This small molecule binds to this protein.
Small molecule (SMILES): O=C(O)CC(CC(=O)O)C(=O)O

Sequence of chain 1.B:
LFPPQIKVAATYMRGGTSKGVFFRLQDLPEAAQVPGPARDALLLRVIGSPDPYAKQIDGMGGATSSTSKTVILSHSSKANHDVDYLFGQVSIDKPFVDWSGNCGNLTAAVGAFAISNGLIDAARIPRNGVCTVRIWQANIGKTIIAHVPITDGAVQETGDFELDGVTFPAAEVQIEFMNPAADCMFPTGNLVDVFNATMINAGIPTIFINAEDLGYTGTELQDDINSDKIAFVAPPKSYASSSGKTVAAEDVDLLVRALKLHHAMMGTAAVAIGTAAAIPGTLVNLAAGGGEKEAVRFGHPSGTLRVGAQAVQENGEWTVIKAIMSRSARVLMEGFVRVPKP

Binding-site contacts:
Ligand atom C3 contacts residue LYS73 of chain 1.B at 3.9 Å.
Ligand atom C5 contacts residue SER22 of chain 1.B at 4.1 Å.
Ligand atom C4 contacts residue CYS107 of chain 1.B at 4.1 Å (hydrophobic).
Ligand atom O2 contacts residue SER22 of chain 1.B at 3.0 Å (h-bond).
Ligand atom C6 contacts residue LYS281 of chain 1.B at 3.1 Å.
Ligand atom O4 contacts residue HIS317 of chain 1.B at 3.0 Å (h-bond).
Ligand atom O6 contacts residue LYS281 of chain 1.B at 2.7 Å (salt-bridge).
Ligand atom C1 contacts residue SER22 of chain 1.B at 3.9 Å.
Ligand atom C4 contacts residue LYS73 of chain 1.B at 3.6 Å.
Ligand atom O5 contacts residue MET321 of chain 1.B at 3.9 Å.
Ligand atom O4 contacts residue SER22 of chain 1.B at 3.6 Å.
Ligand atom C3 contacts residue MET321 of chain 1.B at 3.4 Å (hydrophobic).
Ligand atom O5 contacts residue LYS281 of chain 1.B at 2.8 Å (salt-bridge).
Ligand atom O2 contacts residue SER69 of chain 1.B at 3.5 Å (h-bond).
Ligand atom C5 contacts residue MET321 of chain 1.B at 3.3 Å (hydrophobic).
Ligand atom C2 contacts residue SER69 of chain 1.B at 3.5 Å.
Ligand atom C2 contacts residue HIS317 of chain 1.B at 3.6 Å.
Ligand atom O1 contacts residue HIS317 of chain 1.B at 2.6 Å (h-bond).
Ligand atom C1 contacts residue SER69 of chain 1.B at 3.5 Å.
Ligand atom C1 contacts residue SER70 of chain 1.B at 3.3 Å.
Ligand atom O6 contacts residue MET321 of chain 1.B at 3.6 Å.
Ligand atom O3 contacts residue ASN109 of chain 1.B at 3.0 Å (h-bond).
Ligand atom C5 contacts residue GLY322 of chain 1.B at 3.8 Å.
Ligand atom C1 contacts residue LYS73 of chain 1.B at 3.6 Å.
Ligand atom O2 contacts residue SER70 of chain 1.B at 3.2 Å.
Ligand atom O3 contacts residue GLY322 of chain 1.B at 2.9 Å (h-bond).
Ligand atom C4 contacts residue MET321 of chain 1.B at 3.6 Å (hydrophobic).
Ligand atom O3 contacts residue CYS107 of chain 1.B at 3.7 Å.
Ligand atom C2 contacts residue LYS73 of chain 1.B at 3.9 Å.
Ligand atom C1 contacts residue HIS317 of chain 1.B at 3.3 Å.
Ligand atom C2 contacts residue MET321 of chain 1.B at 4.1 Å (hydrophobic).
Ligand atom O1 contacts residue SER70 of chain 1.B at 2.2 Å (h-bond).
Ligand atom O2 contacts residue LYS73 of chain 1.B at 2.6 Å.
Ligand atom O3 contacts residue MET321 of chain 1.B at 3.3 Å.
Ligand atom C5 contacts residue ASN109 of chain 1.B at 3.5 Å.
Ligand atom C6 contacts residue MET321 of chain 1.B at 3.4 Å (hydrophobic).
Ligand atom O4 contacts residue MET321 of chain 1.B at 3.4 Å.
Ligand atom C5 contacts residue HIS317 of chain 1.B at 4.1 Å.
Ligand atom O4 contacts residue ASN109 of chain 1.B at 3.3 Å (h-bond).
Ligand atom O1 contacts residue SER69 of chain 1.B at 3.3 Å (h-bond).